This protein binds this small molecule.
Small molecule (SMILES): Cn1cc(NC(=O)c2cc(C(=O)c3c(Cl)ccc(Cl)c3F)c[nH]2)cn1

Sequence of chain 1.A:
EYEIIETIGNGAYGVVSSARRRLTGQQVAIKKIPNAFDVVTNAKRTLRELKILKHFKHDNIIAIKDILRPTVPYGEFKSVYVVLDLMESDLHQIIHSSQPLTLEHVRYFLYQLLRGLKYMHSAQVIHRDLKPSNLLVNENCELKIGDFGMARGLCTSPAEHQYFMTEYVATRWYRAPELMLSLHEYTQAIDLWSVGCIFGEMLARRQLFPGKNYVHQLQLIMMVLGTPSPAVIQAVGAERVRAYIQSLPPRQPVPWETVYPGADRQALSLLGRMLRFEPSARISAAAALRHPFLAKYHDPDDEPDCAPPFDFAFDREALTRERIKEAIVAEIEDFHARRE

Binding-site contacts:
Ligand atom C2 contacts residue ILE17 of chain 1.A at 3.3 Å (hydrophobic).
Ligand atom C11 contacts residue TYR22 of chain 1.A at 3.2 Å (hydrophobic).
Ligand atom C4 contacts residue MET96 of chain 1.A at 3.6 Å (hydrophobic).
Ligand atom O1 contacts residue MET96 of chain 1.A at 2.6 Å (h-bond).
Ligand atom O1 contacts residue ASP94 of chain 1.A at 3.8 Å.
Ligand atom N4 contacts residue ILE17 of chain 1.A at 3.2 Å.
Ligand atom N4 contacts residue GLU97 of chain 1.A at 3.5 Å (salt-bridge).
Ligand atom N3 contacts residue ALA38 of chain 1.A at 3.9 Å.
Ligand atom O1 contacts residue LEU95 of chain 1.A at 3.6 Å.
Ligand atom C7 contacts residue LEU145 of chain 1.A at 3.3 Å (hydrophobic).
Ligand atom C1 contacts residue GLN102 of chain 1.A at 3.6 Å.
Ligand atom CL2 contacts residue ASN143 of chain 1.A at 3.2 Å.
Ligand atom O1 contacts residue ALA38 of chain 1.A at 3.9 Å.
Ligand atom C3 contacts residue MET96 of chain 1.A at 3.4 Å (hydrophobic).
Ligand atom C12 contacts residue TYR22 of chain 1.A at 3.4 Å (hydrophobic).
Ligand atom C2 contacts residue MET96 of chain 1.A at 3.8 Å (hydrophobic).
Ligand atom CL1 contacts residue LYS40 of chain 1.A at 3.8 Å.
Ligand atom CL1 contacts residue VAL25 of chain 1.A at 3.5 Å.
Ligand atom N2 contacts residue VAL25 of chain 1.A at 3.9 Å.
Ligand atom CL2 contacts residue ASP156 of chain 1.A at 3.9 Å.
Ligand atom CL2 contacts residue SER142 of chain 1.A at 3.8 Å.
Ligand atom N1 contacts residue ILE17 of chain 1.A at 3.3 Å.
Ligand atom C15 contacts residue LEU93 of chain 1.A at 3.9 Å (hydrophobic).
Ligand atom N1 contacts residue GLU97 of chain 1.A at 3.8 Å.
Ligand atom C5 contacts residue LEU145 of chain 1.A at 3.6 Å (hydrophobic).
Ligand atom C8 contacts residue LEU145 of chain 1.A at 3.7 Å (hydrophobic).
Ligand atom C16 contacts residue ILE17 of chain 1.A at 3.5 Å (hydrophobic).
Ligand atom C6 contacts residue LEU145 of chain 1.A at 3.2 Å (hydrophobic).
Ligand atom N3 contacts residue LEU145 of chain 1.A at 3.8 Å.
Ligand atom F1 contacts residue LEU145 of chain 1.A at 3.5 Å.
Ligand atom C1 contacts residue GLU97 of chain 1.A at 3.8 Å.
Ligand atom C15 contacts residue ILE71 of chain 1.A at 3.9 Å (hydrophobic).
Ligand atom C16 contacts residue MET96 of chain 1.A at 3.2 Å (hydrophobic).
Ligand atom N3 contacts residue ASP94 of chain 1.A at 3.1 Å (salt-bridge).
Ligand atom N1 contacts residue MET96 of chain 1.A at 3.9 Å.
Ligand atom C15 contacts residue LEU145 of chain 1.A at 3.7 Å (hydrophobic).
Ligand atom C3 contacts residue ILE17 of chain 1.A at 3.4 Å (hydrophobic).
Ligand atom C15 contacts residue ASP94 of chain 1.A at 3.8 Å.
Ligand atom N2 contacts residue MET96 of chain 1.A at 3.9 Å.
Ligand atom N4 contacts residue MET96 of chain 1.A at 3.6 Å (h-bond).